The small molecule below binds the protein below.
Small molecule (SMILES): Cc1nc(/N=N/c2cc(S(=O)(=O)O)c3cc([N+](=O)[O-])cc(S(=O)(=O)O)c3c2)c(COP(=O)(O)O)c(C=O)c1O

Binding-site contacts:
Ligand atom OAK contacts residue 20V1 of chain 1.M at 3.7 Å.
Ligand atom CBI contacts residue 20V1 of chain 1.M at 3.8 Å.
Ligand atom OAN contacts residue ARG393 of chain 1.B at 3.0 Å (salt-bridge).
Ligand atom CAA contacts residue 20V1 of chain 1.M at 3.5 Å.
Ligand atom OAD contacts residue 20V1 of chain 1.M at 3.8 Å.
Ligand atom NAU contacts residue 20V1 of chain 1.M at 3.0 Å (h-bond).
Ligand atom OAG contacts residue LEU406 of chain 1.B at 3.6 Å.
Ligand atom CAY contacts residue 20V1 of chain 1.M at 3.3 Å.
Ligand atom SBM contacts residue ARG393 of chain 1.B at 3.4 Å (salt-bridge).
Ligand atom OAI contacts residue TYR341 of chain 1.B at 3.5 Å (h-bond).
Ligand atom OAE contacts residue 20V1 of chain 1.M at 2.9 Å (h-bond).
Ligand atom OAJ contacts residue MET219 of chain 1.B at 3.5 Å (h-bond).
Ligand atom OAN contacts residue ARG392 of chain 1.B at 3.6 Å (salt-bridge).
Ligand atom OAJ contacts residue MET221 of chain 1.B at 3.2 Å.
Ligand atom NAV contacts residue 20V1 of chain 1.M at 3.3 Å (h-bond).
Ligand atom OAE contacts residue TYR341 of chain 1.B at 3.2 Å (h-bond).
Ligand atom CBD contacts residue 20V1 of chain 1.M at 3.3 Å.
Ligand atom CAZ contacts residue 20V1 of chain 1.M at 3.3 Å.
Ligand atom CAA contacts residue GLN414 of chain 1.B at 3.5 Å.
Ligand atom CAO contacts residue LYS419 of chain 1.B at 3.7 Å.
Ligand atom CBC contacts residue 20V1 of chain 1.M at 3.0 Å.
Ligand atom CAO contacts residue 20V1 of chain 1.M at 2.9 Å.
Ligand atom OAN contacts residue LEU391 of chain 1.B at 3.3 Å.
Ligand atom OAG contacts residue ARG393 of chain 1.B at 2.8 Å (salt-bridge).
Ligand atom CAR contacts residue 20V1 of chain 1.M at 3.5 Å.
Ligand atom CBE contacts residue 20V1 of chain 1.M at 3.4 Å.
Ligand atom OAF contacts residue ARG392 of chain 1.B at 3.0 Å (salt-bridge).
Ligand atom NBJ contacts residue LEU391 of chain 1.B at 3.7 Å.
Ligand atom CAQ contacts residue LEU391 of chain 1.B at 3.6 Å (hydrophobic).
Ligand atom NAW contacts residue 20V1 of chain 1.M at 3.5 Å.
Ligand atom CAT contacts residue 20V1 of chain 1.M at 3.3 Å.
Ligand atom OAH contacts residue 20V1 of chain 1.M at 3.0 Å (h-bond).
Ligand atom OAI contacts residue MET219 of chain 1.B at 3.1 Å (h-bond).
Ligand atom OAB contacts residue 20V1 of chain 1.M at 3.6 Å (h-bond).
Ligand atom CAP contacts residue 20V1 of chain 1.M at 3.4 Å.
Ligand atom CAA contacts residue GLN439 of chain 1.B at 3.8 Å.
Ligand atom OAL contacts residue 20V1 of chain 1.M at 3.0 Å (h-bond).
Ligand atom OAJ contacts residue LEU391 of chain 1.B at 3.2 Å.
Ligand atom CBA contacts residue 20V1 of chain 1.M at 3.1 Å.
Ligand atom OAB contacts residue LYS419 of chain 1.B at 3.6 Å.

Sequence of chain 1.B:
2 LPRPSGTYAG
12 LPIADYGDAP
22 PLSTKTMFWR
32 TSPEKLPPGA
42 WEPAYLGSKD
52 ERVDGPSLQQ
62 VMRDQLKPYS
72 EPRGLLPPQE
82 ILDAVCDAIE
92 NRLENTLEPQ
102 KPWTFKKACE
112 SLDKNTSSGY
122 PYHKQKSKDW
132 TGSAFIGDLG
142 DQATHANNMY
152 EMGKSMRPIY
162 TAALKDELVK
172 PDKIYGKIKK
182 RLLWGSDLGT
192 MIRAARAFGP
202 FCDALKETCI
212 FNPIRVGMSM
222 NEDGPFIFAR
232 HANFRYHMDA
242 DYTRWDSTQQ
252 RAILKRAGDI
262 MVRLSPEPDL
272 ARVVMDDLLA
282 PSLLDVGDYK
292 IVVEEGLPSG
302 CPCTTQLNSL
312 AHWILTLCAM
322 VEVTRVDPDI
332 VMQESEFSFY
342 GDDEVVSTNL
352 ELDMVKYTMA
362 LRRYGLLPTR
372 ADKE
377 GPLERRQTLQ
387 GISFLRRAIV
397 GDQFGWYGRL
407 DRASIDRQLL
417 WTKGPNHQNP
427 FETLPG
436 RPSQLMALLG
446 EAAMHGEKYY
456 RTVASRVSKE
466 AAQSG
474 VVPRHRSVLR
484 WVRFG